Binding-site contacts:
Ligand atom O2G contacts residue THR143 of chain 1.G at 3.2 Å.
Ligand atom C4 contacts residue CYS12 of chain 1.G at 3.9 Å (hydrophobic).
Ligand atom N7 contacts residue CYS12 of chain 1.G at 3.6 Å.
Ligand atom O1B contacts residue GLN11 of chain 1.G at 2.9 Å (h-bond).
Ligand atom O3G contacts residue ASN99 of chain 1.G at 3.7 Å.
Ligand atom PB contacts residue THR143 of chain 1.G at 3.7 Å.
Ligand atom O3G contacts residue GLY141 of chain 1.G at 3.8 Å.
Ligand atom C6 contacts residue ASN226 of chain 1.G at 3.6 Å.
Ligand atom O5' contacts residue SER138 of chain 1.G at 3.6 Å (h-bond).
Ligand atom C2 contacts residue ASN204 of chain 1.G at 3.7 Å.
Ligand atom C8 contacts residue CYS12 of chain 1.G at 3.7 Å (hydrophobic).
Ligand atom O4' contacts residue SER138 of chain 1.G at 2.8 Å (h-bond).
Ligand atom O2' contacts residue TYR222 of chain 1.G at 3.0 Å (h-bond).
Ligand atom C3' contacts residue ASP177 of chain 1.G at 3.6 Å.
Ligand atom O1B contacts residue GLY10 of chain 1.G at 3.3 Å.
Ligand atom N9 contacts residue CYS12 of chain 1.G at 3.8 Å.
Ligand atom C2' contacts residue TYR222 of chain 1.G at 3.6 Å (hydrophobic).
Ligand atom N2 contacts residue ASN204 of chain 1.G at 3.0 Å (h-bond).
Ligand atom N3 contacts residue ASN204 of chain 1.G at 3.2 Å (h-bond).
Ligand atom C2 contacts residue ASN226 of chain 1.G at 3.6 Å.
Ligand atom O6 contacts residue GLN15 of chain 1.G at 2.8 Å (h-bond).
Ligand atom O2' contacts residue ASP177 of chain 1.G at 3.4 Å (salt-bridge).
Ligand atom O2' contacts residue ASN204 of chain 1.G at 3.3 Å (h-bond).
Ligand atom O2G contacts residue GLU69 of chain 1.G at 2.9 Å (salt-bridge).
Ligand atom O1B contacts residue THR143 of chain 1.G at 3.3 Å.
Ligand atom O2A contacts residue CYS12 of chain 1.G at 2.8 Å (h-bond).
Ligand atom C4' contacts residue SER138 of chain 1.G at 3.7 Å.
Ligand atom O2B contacts residue GLY144 of chain 1.G at 3.2 Å (h-bond).
Ligand atom O2B contacts residue GLY142 of chain 1.G at 3.2 Å (h-bond).
Ligand atom S1G contacts residue ASN99 of chain 1.G at 3.7 Å.
Ligand atom C5 contacts residue CYS12 of chain 1.G at 3.8 Å (hydrophobic).
Ligand atom O2A contacts residue GLN11 of chain 1.G at 3.1 Å.
Ligand atom N2 contacts residue ASN226 of chain 1.G at 3.6 Å (h-bond).
Ligand atom O3G contacts residue THR143 of chain 1.G at 3.2 Å (h-bond).
Ligand atom O3G contacts residue GLY142 of chain 1.G at 2.6 Å (h-bond).
Ligand atom N1 contacts residue ASN226 of chain 1.G at 2.8 Å (h-bond).
Ligand atom O2B contacts residue THR143 of chain 1.G at 3.1 Å (h-bond).
Ligand atom O2B contacts residue GLY141 of chain 1.G at 3.6 Å.
Ligand atom O6 contacts residue ASN226 of chain 1.G at 3.4 Å (h-bond).
Ligand atom O3' contacts residue ASP177 of chain 1.G at 3.4 Å.

Sequence of chain 1.G:
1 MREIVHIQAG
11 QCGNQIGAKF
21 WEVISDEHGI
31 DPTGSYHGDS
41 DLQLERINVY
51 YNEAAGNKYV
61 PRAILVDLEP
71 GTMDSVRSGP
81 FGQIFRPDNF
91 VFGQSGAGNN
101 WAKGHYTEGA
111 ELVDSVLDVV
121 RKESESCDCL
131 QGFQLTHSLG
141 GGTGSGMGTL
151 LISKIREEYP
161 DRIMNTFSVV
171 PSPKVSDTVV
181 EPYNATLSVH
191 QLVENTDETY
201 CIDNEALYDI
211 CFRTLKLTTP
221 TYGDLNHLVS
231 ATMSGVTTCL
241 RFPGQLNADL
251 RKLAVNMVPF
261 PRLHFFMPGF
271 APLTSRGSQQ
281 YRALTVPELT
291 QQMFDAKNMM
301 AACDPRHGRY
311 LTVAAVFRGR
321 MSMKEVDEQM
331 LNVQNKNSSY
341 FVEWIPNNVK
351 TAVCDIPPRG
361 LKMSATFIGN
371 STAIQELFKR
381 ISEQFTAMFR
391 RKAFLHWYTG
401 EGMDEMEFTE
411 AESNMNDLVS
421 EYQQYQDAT

This small molecule binds to this protein.
Small molecule (SMILES): Nc1nc2c(ncn2[C@@H]2O[C@H](CO[P](=O)(O)O[P](=O)(O)OP(O)(O)=S)[C@@H](O)[C@H]2O)c(=O)[nH]1